The small molecule below binds the protein below.
Small molecule (SMILES): Nc1ncnc2c1ncn2[C@H]1C[C@H](O)[C@@H](CO[P](=O)(O)O[P](=O)(O)OP(=O)(O)O)O1

Sequence of chain 1.D:
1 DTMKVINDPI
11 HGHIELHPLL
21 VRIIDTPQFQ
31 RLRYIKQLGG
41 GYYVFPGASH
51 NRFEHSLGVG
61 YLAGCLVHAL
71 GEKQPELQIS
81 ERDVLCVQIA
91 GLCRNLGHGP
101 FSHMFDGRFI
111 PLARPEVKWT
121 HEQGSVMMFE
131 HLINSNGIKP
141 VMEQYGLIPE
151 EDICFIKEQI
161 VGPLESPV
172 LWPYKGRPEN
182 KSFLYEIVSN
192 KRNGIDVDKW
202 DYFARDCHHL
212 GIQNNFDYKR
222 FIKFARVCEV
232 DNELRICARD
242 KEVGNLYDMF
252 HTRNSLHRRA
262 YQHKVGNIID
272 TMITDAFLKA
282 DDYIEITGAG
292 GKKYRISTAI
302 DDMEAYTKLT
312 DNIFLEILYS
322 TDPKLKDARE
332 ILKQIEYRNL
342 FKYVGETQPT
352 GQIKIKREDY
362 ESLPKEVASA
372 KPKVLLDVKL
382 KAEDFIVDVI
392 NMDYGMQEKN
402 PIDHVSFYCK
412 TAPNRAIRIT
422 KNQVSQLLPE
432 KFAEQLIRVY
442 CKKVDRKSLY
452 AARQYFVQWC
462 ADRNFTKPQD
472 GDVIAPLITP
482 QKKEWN

Sequence of chain 1.B:
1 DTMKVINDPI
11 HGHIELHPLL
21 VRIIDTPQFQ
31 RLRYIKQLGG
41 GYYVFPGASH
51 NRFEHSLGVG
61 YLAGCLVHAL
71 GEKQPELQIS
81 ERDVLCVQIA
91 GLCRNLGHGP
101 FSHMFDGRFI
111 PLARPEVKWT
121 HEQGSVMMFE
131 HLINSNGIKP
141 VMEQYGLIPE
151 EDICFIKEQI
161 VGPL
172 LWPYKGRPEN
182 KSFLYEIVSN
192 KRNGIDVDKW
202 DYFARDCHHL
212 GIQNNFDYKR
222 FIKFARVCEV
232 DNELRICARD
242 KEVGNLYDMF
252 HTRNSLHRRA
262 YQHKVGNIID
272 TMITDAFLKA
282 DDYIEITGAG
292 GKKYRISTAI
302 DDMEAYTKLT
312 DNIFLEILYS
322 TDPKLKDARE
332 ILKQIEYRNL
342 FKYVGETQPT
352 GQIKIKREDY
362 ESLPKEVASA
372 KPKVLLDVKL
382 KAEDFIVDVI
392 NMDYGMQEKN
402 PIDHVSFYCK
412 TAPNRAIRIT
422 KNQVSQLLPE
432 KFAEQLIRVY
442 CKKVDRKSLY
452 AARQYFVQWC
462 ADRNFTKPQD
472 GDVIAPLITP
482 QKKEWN

Sequence of chain 1.C:
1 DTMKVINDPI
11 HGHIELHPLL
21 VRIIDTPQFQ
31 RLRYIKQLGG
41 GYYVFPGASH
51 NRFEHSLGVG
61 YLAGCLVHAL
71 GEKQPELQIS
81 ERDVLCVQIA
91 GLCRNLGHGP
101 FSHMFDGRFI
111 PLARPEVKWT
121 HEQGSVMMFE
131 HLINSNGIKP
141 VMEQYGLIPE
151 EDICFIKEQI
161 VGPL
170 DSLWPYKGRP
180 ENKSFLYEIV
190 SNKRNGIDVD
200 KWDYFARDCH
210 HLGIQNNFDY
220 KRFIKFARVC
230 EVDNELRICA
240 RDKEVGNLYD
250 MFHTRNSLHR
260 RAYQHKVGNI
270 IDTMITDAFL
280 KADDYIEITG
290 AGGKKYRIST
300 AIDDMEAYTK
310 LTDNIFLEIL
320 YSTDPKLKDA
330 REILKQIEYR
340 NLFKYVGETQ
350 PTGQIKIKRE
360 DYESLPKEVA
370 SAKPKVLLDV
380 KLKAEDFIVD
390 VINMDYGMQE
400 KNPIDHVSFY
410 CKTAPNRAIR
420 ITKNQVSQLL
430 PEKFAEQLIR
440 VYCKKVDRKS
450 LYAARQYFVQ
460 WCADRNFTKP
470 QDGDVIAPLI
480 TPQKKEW

Binding-site contacts:
Ligand atom C5' contacts residue GTP1 of chain 1.L at 3.5 Å.
Ligand atom C1' contacts residue PHE45 of chain 1.B at 3.5 Å (hydrophobic).
Ligand atom PB contacts residue MG1 of chain 1.N at 3.4 Å.
Ligand atom C6 contacts residue ARG260 of chain 1.B at 3.5 Å.
Ligand atom O1B contacts residue GTP1 of chain 1.L at 2.7 Å (h-bond).
Ligand atom C6 contacts residue ARG221 of chain 1.D at 3.6 Å.
Ligand atom C2' contacts residue PHE45 of chain 1.B at 3.4 Å (hydrophobic).
Ligand atom N6 contacts residue ARG260 of chain 1.B at 3.1 Å.
Ligand atom O3' contacts residue ASN7 of chain 1.C at 2.9 Å (h-bond).
Ligand atom O4' contacts residue ARG221 of chain 1.D at 3.1 Å (salt-bridge).
Ligand atom C4 contacts residue ARG221 of chain 1.D at 3.3 Å.
Ligand atom C3' contacts residue VAL44 of chain 1.B at 3.2 Å (hydrophobic).
Ligand atom O2G contacts residue ARG240 of chain 1.D at 3.1 Å (salt-bridge).
Ligand atom O3G contacts residue MG1 of chain 1.N at 1.9 Å.
Ligand atom C5 contacts residue ARG221 of chain 1.D at 3.4 Å.
Ligand atom N9 contacts residue PHE45 of chain 1.B at 3.5 Å.
Ligand atom O1A contacts residue ARG221 of chain 1.D at 2.8 Å (salt-bridge).
Ligand atom N9 contacts residue ARG221 of chain 1.D at 3.4 Å (salt-bridge).
Ligand atom PG contacts residue MG1 of chain 1.N at 3.3 Å.
Ligand atom O1A contacts residue PHE225 of chain 1.D at 3.6 Å.
Ligand atom O1B contacts residue MG1 of chain 1.N at 2.0 Å.
Ligand atom C5' contacts residue VAL5 of chain 1.C at 3.4 Å (hydrophobic).
Ligand atom O2A contacts residue LYS242 of chain 1.D at 3.4 Å (salt-bridge).
Ligand atom N3 contacts residue ASN7 of chain 1.C at 3.3 Å (h-bond).
Ligand atom O3' contacts residue VAL44 of chain 1.B at 2.7 Å (h-bond).
Ligand atom O2B contacts residue HIS264 of chain 1.B at 3.0 Å.
Ligand atom O3A contacts residue GTP1 of chain 1.L at 3.4 Å (h-bond).
Ligand atom O3B contacts residue LYS265 of chain 1.B at 3.0 Å (salt-bridge).
Ligand atom O1G contacts residue LYS265 of chain 1.B at 3.5 Å (salt-bridge).
Ligand atom O1A contacts residue LYS242 of chain 1.D at 2.6 Å (salt-bridge).
Ligand atom PB contacts residue LYS265 of chain 1.B at 3.5 Å.
Ligand atom O2A contacts residue HIS264 of chain 1.B at 2.8 Å (h-bond).
Ligand atom N1 contacts residue ARG260 of chain 1.B at 3.4 Å.
Ligand atom PA contacts residue LYS242 of chain 1.D at 3.3 Å.
Ligand atom N7 contacts residue ARG221 of chain 1.D at 3.3 Å (salt-bridge).
Ligand atom O3G contacts residue GTP1 of chain 1.L at 2.6 Å (h-bond).
Ligand atom O2B contacts residue LYS265 of chain 1.B at 2.9 Å (salt-bridge).
Ligand atom N6 contacts residue ASN246 of chain 1.D at 3.1 Å (h-bond).
Ligand atom O3G contacts residue LYS411 of chain 1.D at 3.1 Å (salt-bridge).
Ligand atom O1G contacts residue ARG240 of chain 1.D at 2.7 Å (salt-bridge).